Binding-site contacts:
Ligand atom O5 contacts residue ASN75 of chain 3.B at 2.4 Å (h-bond).
Ligand atom C4 contacts residue ASN75 of chain 3.B at 4.3 Å.
Ligand atom C2 contacts residue ASN75 of chain 3.B at 2.5 Å.
Ligand atom O7 contacts residue HIS74 of chain 3.B at 4.5 Å.
Ligand atom C5 contacts residue MET107 of chain 3.B at 4.3 Å (hydrophobic).
Ligand atom C1 contacts residue LEU92 of chain 3.B at 4.0 Å (hydrophobic).
Ligand atom C3 contacts residue ASN75 of chain 3.B at 3.8 Å.
Ligand atom O6 contacts residue MET107 of chain 3.B at 3.8 Å.
Ligand atom C7 contacts residue ASN75 of chain 3.B at 3.4 Å.
Ligand atom N2 contacts residue ASN75 of chain 3.B at 2.9 Å (h-bond).
Ligand atom O5 contacts residue MET107 of chain 3.B at 4.0 Å.
Ligand atom C5 contacts residue ASN75 of chain 3.B at 3.7 Å.
Ligand atom C1 contacts residue ASN75 of chain 3.B at 1.4 Å.
Ligand atom C6 contacts residue MET107 of chain 3.B at 3.5 Å (hydrophobic).
Ligand atom O7 contacts residue ASN75 of chain 3.B at 3.4 Å (h-bond).
Ligand atom O5 contacts residue LEU92 of chain 3.B at 4.0 Å.

Sequence of chain 3.B:
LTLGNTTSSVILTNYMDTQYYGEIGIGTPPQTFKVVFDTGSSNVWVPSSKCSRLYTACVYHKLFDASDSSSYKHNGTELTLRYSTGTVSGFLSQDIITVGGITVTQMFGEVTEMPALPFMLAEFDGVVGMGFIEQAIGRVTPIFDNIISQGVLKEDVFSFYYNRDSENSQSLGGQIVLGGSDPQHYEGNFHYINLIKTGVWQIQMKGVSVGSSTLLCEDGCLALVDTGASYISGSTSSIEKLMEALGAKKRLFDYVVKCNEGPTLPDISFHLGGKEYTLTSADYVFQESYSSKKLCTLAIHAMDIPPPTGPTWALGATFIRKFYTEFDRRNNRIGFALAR

A protein and the small-molecule ligand that binds it are described below.
Small molecule (SMILES): CC(=O)N[C@@H]1[C@@H](O)[C@H](O)[C@@H](CO)O[C@H]1O